Binding-site contacts:
Ligand atom C2 contacts residue ASN657 of chain 1.B at 2.5 Å.
Ligand atom C5 contacts residue ASN657 of chain 1.B at 3.6 Å.
Ligand atom C7 contacts residue ASN657 of chain 1.B at 4.0 Å.
Ligand atom O7 contacts residue ASN657 of chain 1.B at 4.1 Å.
Ligand atom C1 contacts residue ASN657 of chain 1.B at 1.4 Å.
Ligand atom C4 contacts residue ASN657 of chain 1.B at 4.3 Å.
Ligand atom N2 contacts residue ASN657 of chain 1.B at 3.0 Å (h-bond).
Ligand atom C3 contacts residue ASN657 of chain 1.B at 3.9 Å.
Ligand atom O5 contacts residue ASN657 of chain 1.B at 2.4 Å (h-bond).

The small molecule below binds the protein below.
Small molecule (SMILES): CC(=O)N[C@@H]1[C@@H](O)[C@H](O)[C@@H](CO)O[C@H]1O

Sequence of chain 1.B:
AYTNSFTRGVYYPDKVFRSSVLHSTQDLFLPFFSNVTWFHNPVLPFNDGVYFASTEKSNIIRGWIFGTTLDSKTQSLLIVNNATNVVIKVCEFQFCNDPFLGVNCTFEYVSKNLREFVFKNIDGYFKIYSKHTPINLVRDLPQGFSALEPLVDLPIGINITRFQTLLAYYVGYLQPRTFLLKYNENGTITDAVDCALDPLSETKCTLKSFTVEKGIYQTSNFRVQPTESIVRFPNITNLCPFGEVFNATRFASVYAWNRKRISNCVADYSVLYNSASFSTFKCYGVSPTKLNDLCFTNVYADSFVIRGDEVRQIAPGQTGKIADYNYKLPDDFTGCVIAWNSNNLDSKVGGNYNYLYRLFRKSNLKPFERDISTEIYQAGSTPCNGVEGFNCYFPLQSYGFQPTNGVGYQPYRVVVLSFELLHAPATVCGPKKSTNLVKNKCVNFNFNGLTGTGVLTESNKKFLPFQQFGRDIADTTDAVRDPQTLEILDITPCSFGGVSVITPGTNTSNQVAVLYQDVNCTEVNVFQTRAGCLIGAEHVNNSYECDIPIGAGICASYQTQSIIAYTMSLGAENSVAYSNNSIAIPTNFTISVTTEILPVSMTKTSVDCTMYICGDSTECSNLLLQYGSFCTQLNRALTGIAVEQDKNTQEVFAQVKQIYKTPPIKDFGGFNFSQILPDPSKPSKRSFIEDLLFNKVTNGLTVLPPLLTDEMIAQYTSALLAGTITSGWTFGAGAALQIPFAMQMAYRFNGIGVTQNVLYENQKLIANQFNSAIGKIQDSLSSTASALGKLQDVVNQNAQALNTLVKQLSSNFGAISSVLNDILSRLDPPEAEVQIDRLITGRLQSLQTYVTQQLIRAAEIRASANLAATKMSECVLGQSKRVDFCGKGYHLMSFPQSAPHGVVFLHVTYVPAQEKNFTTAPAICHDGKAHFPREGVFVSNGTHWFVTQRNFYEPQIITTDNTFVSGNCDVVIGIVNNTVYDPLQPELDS